Sequence of chain 1.B:
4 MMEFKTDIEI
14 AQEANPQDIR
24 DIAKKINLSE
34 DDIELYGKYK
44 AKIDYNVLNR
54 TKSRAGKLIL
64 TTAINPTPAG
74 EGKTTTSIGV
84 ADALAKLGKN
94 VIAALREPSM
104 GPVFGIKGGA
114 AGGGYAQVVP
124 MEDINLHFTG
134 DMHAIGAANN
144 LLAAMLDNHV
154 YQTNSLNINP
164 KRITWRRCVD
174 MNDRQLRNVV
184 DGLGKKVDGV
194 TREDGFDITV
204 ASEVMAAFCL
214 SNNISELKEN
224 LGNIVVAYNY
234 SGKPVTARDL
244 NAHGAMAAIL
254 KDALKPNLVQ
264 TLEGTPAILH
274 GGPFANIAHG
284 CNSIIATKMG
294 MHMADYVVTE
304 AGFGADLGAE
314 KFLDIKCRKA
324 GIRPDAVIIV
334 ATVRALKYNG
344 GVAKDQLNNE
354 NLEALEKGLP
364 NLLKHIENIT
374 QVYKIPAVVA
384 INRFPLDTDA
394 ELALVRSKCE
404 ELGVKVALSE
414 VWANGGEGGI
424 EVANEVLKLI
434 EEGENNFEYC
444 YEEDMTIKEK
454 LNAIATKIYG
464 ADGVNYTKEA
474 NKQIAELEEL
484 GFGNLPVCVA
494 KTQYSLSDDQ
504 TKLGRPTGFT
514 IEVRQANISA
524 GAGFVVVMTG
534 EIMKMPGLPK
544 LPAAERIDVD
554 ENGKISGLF

Binding-site contacts:
Ligand atom OXT contacts residue GLU441 of chain 1.B at 3.7 Å.
Ligand atom O contacts residue TYR442 of chain 1.B at 3.7 Å.
Ligand atom CA contacts residue TYR442 of chain 1.B at 3.4 Å (hydrophobic).
Ligand atom CG contacts residue PHE440 of chain 1.B at 4.4 Å (hydrophobic).
Ligand atom CD contacts residue PHE440 of chain 1.B at 3.6 Å (hydrophobic).
Ligand atom CD contacts residue TYR442 of chain 1.B at 4.5 Å (hydrophobic).
Ligand atom N contacts residue PHE440 of chain 1.B at 3.8 Å.
Ligand atom C contacts residue TYR442 of chain 1.B at 3.5 Å (hydrophobic).
Ligand atom OXT contacts residue PHE440 of chain 1.B at 3.9 Å.
Ligand atom OXT contacts residue TYR442 of chain 1.B at 3.4 Å (h-bond).
Ligand atom N contacts residue TYR442 of chain 1.B at 3.4 Å.

A protein and the small-molecule ligand that binds it are described below.
Small molecule (SMILES): O=C(O)[C@@H]1CCCN1